A protein and the small-molecule ligand that binds it are described below.
Small molecule (SMILES): Cc1cn([C@H]2C[C@H](O[P](=O)(O)OC[C@H]3O[C@@H](n4cnc5c(=O)nc(N)[nH]c54)C[C@@H]3OP(=O)(O)O)[C@@H](CO[P](=O)(O)O[C@H]3C[C@H](n4ccc(N)nc4=O)O[C@@H]3CO[P](=O)(O)O[C@H]3C[C@H](n4cc(C)c(=O)[nH]c4=O)O[C@@H]3CO[P](=O)(O)O[C@H]3C[C@H](n4cnc5c(N)ncnc54)O[C@@H]3CO[P](=O)(O)O[C@H]3C[C@H](n4ccc(N)nc4=O)O[C@@H]3CO)O2)c(=O)[nH]c1=O

Binding-site contacts:
Ligand atom C4 contacts residue DA4 of chain 1.B at 3.1 Å.
Ligand atom N4 contacts residue DG3 of chain 1.B at 3.0 Å (h-bond).
Ligand atom C2 contacts residue DG6 of chain 1.B at 3.5 Å.
Ligand atom O2 contacts residue DG3 of chain 1.B at 3.2 Å (h-bond).
Ligand atom O4 contacts residue DG3 of chain 1.B at 3.2 Å (h-bond).
Ligand atom OP1 contacts residue GLY231 of chain 1.C at 3.0 Å.
Ligand atom N6 contacts residue DA4 of chain 1.B at 3.0 Å (h-bond).
Ligand atom C2 contacts residue DT5 of chain 1.B at 2.9 Å.
Ligand atom N4 contacts residue DG6 of chain 1.B at 2.8 Å (h-bond).
Ligand atom OP1 contacts residue GLU232 of chain 1.C at 3.0 Å (salt-bridge).
Ligand atom C2 contacts residue DG3 of chain 1.B at 3.5 Å.
Ligand atom N3 contacts residue DG6 of chain 1.B at 2.5 Å (h-bond).
Ligand atom O2 contacts residue DG3 of chain 1.B at 2.4 Å (h-bond).
Ligand atom N3 contacts residue DA2 of chain 1.B at 3.0 Å (h-bond).
Ligand atom O5' contacts residue GLY231 of chain 1.C at 3.4 Å.
Ligand atom C2 contacts residue DG6 of chain 1.B at 3.2 Å.
Ligand atom N3 contacts residue DA4 of chain 1.B at 2.5 Å (h-bond).
Ligand atom N1 contacts residue DA4 of chain 1.B at 3.5 Å (h-bond).
Ligand atom C6 contacts residue DT5 of chain 1.B at 3.2 Å.
Ligand atom N6 contacts residue DT5 of chain 1.B at 2.8 Å (h-bond).
Ligand atom N2 contacts residue DC1 of chain 1.B at 2.3 Å (h-bond).
Ligand atom O6 contacts residue DC1 of chain 1.B at 3.4 Å (h-bond).
Ligand atom O4 contacts residue DA4 of chain 1.B at 3.0 Å (h-bond).
Ligand atom N1 contacts residue DC1 of chain 1.B at 2.8 Å (h-bond).
Ligand atom OP1 contacts residue THR233 of chain 1.C at 2.9 Å (h-bond).
Ligand atom P contacts residue THR233 of chain 1.C at 3.5 Å.
Ligand atom OP1 contacts residue LYS230 of chain 1.C at 3.2 Å (salt-bridge).
Ligand atom C4 contacts residue DG6 of chain 1.B at 3.5 Å.
Ligand atom C2 contacts residue DG3 of chain 1.B at 3.4 Å.
Ligand atom C2 contacts residue DA4 of chain 1.B at 3.4 Å.
Ligand atom N3 contacts residue DG3 of chain 1.B at 2.7 Å (h-bond).
Ligand atom N4 contacts residue DT5 of chain 1.B at 3.5 Å (h-bond).
Ligand atom C2 contacts residue DC1 of chain 1.B at 3.4 Å.
Ligand atom O2 contacts residue DG6 of chain 1.B at 2.3 Å (h-bond).
Ligand atom OP1 contacts residue LYS234 of chain 1.C at 2.8 Å (salt-bridge).
Ligand atom O2 contacts residue DA4 of chain 1.B at 3.1 Å.
Ligand atom O4 contacts residue DC1 of chain 1.B at 3.1 Å (h-bond).
Ligand atom N1 contacts residue DT5 of chain 1.B at 2.4 Å (h-bond).
Ligand atom N2 contacts residue DA2 of chain 1.B at 3.2 Å.
Ligand atom O4 contacts residue DA2 of chain 1.B at 2.9 Å (h-bond).

Sequence of chain 1.C:
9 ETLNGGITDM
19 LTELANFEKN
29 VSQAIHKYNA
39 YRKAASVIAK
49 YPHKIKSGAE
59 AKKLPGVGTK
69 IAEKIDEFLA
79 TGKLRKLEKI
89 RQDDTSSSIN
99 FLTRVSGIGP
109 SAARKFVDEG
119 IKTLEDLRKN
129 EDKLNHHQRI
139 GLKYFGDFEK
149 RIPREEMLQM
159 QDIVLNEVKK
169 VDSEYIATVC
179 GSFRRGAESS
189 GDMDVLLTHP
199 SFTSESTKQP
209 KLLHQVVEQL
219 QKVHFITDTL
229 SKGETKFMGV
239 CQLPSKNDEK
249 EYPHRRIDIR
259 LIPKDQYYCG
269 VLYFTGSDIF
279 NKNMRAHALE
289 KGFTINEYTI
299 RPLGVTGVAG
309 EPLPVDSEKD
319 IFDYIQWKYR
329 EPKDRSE